Binding-site contacts:
Ligand atom C4A contacts residue CYS19 of chain 1.B at 3.2 Å (hydrophobic).
Ligand atom CGC contacts residue LYS42 of chain 1.B at 3.5 Å.
Ligand atom CAD contacts residue MET39 of chain 1.B at 3.4 Å (hydrophobic).
Ligand atom C1D contacts residue ASN24 of chain 1.B at 3.3 Å.
Ligand atom CHB contacts residue HIS22 of chain 1.B at 3.2 Å.
Ligand atom CMD contacts residue ASN24 of chain 1.B at 3.5 Å.
Ligand atom NB contacts residue HIS22 of chain 1.B at 3.3 Å.
Ligand atom O2B contacts residue HIS22 of chain 1.B at 3.3 Å.
Ligand atom ND contacts residue GLU26 of chain 1.B at 2.9 Å (salt-bridge).
Ligand atom NC contacts residue HIS22 of chain 1.B at 3.4 Å (h-bond).
Ligand atom C4B contacts residue HIS22 of chain 1.B at 3.4 Å.
Ligand atom ND contacts residue ASN24 of chain 1.B at 3.6 Å.
Ligand atom O1C contacts residue TYR19 of chain 1.A at 2.6 Å (h-bond).
Ligand atom CHA contacts residue CYS19 of chain 1.B at 3.2 Å (hydrophobic).
Ligand atom C3D contacts residue ASN24 of chain 1.B at 3.3 Å.
Ligand atom C4D contacts residue ASN24 of chain 1.B at 3.3 Å.
Ligand atom OD contacts residue ASN24 of chain 1.B at 3.4 Å.
Ligand atom O1B contacts residue HIS22 of chain 1.B at 2.7 Å (h-bond).
Ligand atom C3A contacts residue CYS19 of chain 1.B at 2.6 Å (hydrophobic).
Ligand atom OD contacts residue TYR27 of chain 1.B at 2.9 Å (h-bond).
Ligand atom C1C contacts residue HIS22 of chain 1.B at 3.4 Å.
Ligand atom C4C contacts residue PHE14 of chain 1.B at 3.5 Å (hydrophobic).
Ligand atom CMD contacts residue MET39 of chain 1.B at 3.4 Å (hydrophobic).
Ligand atom CMD contacts residue GLU38 of chain 1.B at 3.2 Å.
Ligand atom C2D contacts residue ASN24 of chain 1.B at 3.3 Å.
Ligand atom CMB contacts residue ILE68 of chain 1.C at 3.4 Å (hydrophobic).
Ligand atom CAD contacts residue ASP37 of chain 1.B at 3.4 Å.
Ligand atom CBD contacts residue ASP37 of chain 1.B at 3.5 Å.
Ligand atom CBB contacts residue ILE68 of chain 1.C at 3.4 Å (hydrophobic).
Ligand atom CBD contacts residue TYR27 of chain 1.B at 3.6 Å (hydrophobic).
Ligand atom C2A contacts residue ALA21 of chain 1.B at 3.5 Å (hydrophobic).
Ligand atom C3C contacts residue PHE14 of chain 1.B at 3.6 Å (hydrophobic).
Ligand atom O1C contacts residue LYS42 of chain 1.B at 2.6 Å (salt-bridge).
Ligand atom OD contacts residue GLU26 of chain 1.B at 3.3 Å (salt-bridge).
Ligand atom CMC contacts residue TYR19 of chain 1.A at 3.5 Å (hydrophobic).
Ligand atom OA contacts residue SER66 of chain 1.C at 3.4 Å.
Ligand atom CGC contacts residue TYR19 of chain 1.A at 3.4 Å (hydrophobic).
Ligand atom CBA contacts residue CYS19 of chain 1.B at 3.0 Å (hydrophobic).
Ligand atom CGB contacts residue HIS22 of chain 1.B at 3.4 Å.
Ligand atom CAA contacts residue CYS19 of chain 1.B at 1.9 Å (hydrophobic).

Sequence of chain 1.B:
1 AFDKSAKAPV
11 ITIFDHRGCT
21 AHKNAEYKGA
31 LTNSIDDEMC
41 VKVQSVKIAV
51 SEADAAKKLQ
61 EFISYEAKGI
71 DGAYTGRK

Sequence of chain 1.A:
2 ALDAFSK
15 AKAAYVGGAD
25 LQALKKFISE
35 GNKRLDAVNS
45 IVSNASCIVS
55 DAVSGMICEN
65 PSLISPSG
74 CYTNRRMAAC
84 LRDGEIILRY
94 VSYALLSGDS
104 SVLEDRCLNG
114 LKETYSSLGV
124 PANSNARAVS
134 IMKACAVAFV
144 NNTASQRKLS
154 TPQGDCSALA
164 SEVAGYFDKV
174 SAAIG

The small molecule below binds the protein below.
Small molecule (SMILES): C=CC1=C(C)[C@@H](CC2=N/C(=C\c3[nH]c(/C=C4\NC(=O)C(C)=C4CC)c(C)c3CCC(=O)O)C(/C=C/C(=O)O)=C2C)NC1=O

Sequence of chain 1.C:
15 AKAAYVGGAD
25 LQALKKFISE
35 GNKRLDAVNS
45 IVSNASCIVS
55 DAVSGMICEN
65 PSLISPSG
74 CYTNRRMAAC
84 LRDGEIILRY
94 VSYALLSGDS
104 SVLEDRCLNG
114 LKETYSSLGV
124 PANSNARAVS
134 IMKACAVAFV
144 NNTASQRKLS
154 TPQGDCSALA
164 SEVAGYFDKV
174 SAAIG

Sequence of chain 1.D:
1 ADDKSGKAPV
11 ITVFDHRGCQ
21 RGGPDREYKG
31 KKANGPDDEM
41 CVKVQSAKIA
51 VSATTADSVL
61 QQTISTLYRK